The protein below binds the small molecule below.
Small molecule (SMILES): CC1CCN(C(=O)N[C@H](C)c2ccccc2)CC1

Sequence of chain 2.A:
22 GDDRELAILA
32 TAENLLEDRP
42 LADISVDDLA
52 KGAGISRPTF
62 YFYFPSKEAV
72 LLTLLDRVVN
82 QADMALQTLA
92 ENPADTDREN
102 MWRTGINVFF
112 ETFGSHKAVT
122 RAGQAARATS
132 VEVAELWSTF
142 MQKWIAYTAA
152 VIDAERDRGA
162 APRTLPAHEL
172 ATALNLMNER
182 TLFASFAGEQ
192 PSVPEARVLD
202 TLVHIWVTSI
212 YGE

Binding-site contacts:
Ligand atom C7 contacts residue MET142 of chain 2.A at 3.2 Å (hydrophobic).
Ligand atom N1 contacts residue ASN176 of chain 2.A at 3.6 Å (h-bond).
Ligand atom C9 contacts residue LEU183 of chain 2.A at 3.7 Å (hydrophobic).
Ligand atom C15 contacts residue PHE110 of chain 2.A at 3.8 Å (hydrophobic).
Ligand atom C5 contacts residue ASN176 of chain 2.A at 3.6 Å.
Ligand atom C12 contacts residue TRP138 of chain 2.A at 3.5 Å (hydrophobic).
Ligand atom C14 contacts residue ASN176 of chain 2.A at 3.1 Å.
Ligand atom C13 contacts residue TRP145 of chain 2.A at 3.6 Å (hydrophobic).
Ligand atom C4 contacts residue ILE107 of chain 2.A at 3.6 Å (hydrophobic).
Ligand atom C3 contacts residue GLY106 of chain 2.A at 3.7 Å.
Ligand atom O1 contacts residue PHE110 of chain 2.A at 4.0 Å.
Ligand atom C11 contacts residue TRP138 of chain 2.A at 3.9 Å (hydrophobic).
Ligand atom C8 contacts residue PHE110 of chain 2.A at 4.0 Å (hydrophobic).
Ligand atom C4 contacts residue ASN179 of chain 2.A at 3.7 Å.
Ligand atom C11 contacts residue PHE184 of chain 2.A at 3.5 Å (hydrophobic).
Ligand atom C15 contacts residue THR149 of chain 2.A at 3.8 Å.
Ligand atom C5 contacts residue ASN179 of chain 2.A at 3.6 Å.
Ligand atom C12 contacts residue TRP145 of chain 2.A at 3.9 Å (hydrophobic).
Ligand atom C7 contacts residue ASN176 of chain 2.A at 3.2 Å.
Ligand atom N1 contacts residue PHE110 of chain 2.A at 3.8 Å.
Ligand atom C6 contacts residue ASN179 of chain 2.A at 3.8 Å.
Ligand atom C6 contacts residue ASN176 of chain 2.A at 3.7 Å.
Ligand atom C3 contacts residue ILE107 of chain 2.A at 3.7 Å (hydrophobic).
Ligand atom C4 contacts residue TRP207 of chain 2.A at 3.5 Å (hydrophobic).
Ligand atom C15 contacts residue LEU87 of chain 2.A at 3.9 Å (hydrophobic).
Ligand atom C14 contacts residue TRP145 of chain 2.A at 3.9 Å (hydrophobic).
Ligand atom C10 contacts residue LEU183 of chain 2.A at 3.5 Å (hydrophobic).
Ligand atom C13 contacts residue PHE110 of chain 2.A at 3.2 Å (hydrophobic).
Ligand atom C9 contacts residue ASN179 of chain 2.A at 3.8 Å.
Ligand atom C5 contacts residue PHE110 of chain 2.A at 3.9 Å (hydrophobic).
Ligand atom C9 contacts residue GLU180 of chain 2.A at 3.7 Å.
Ligand atom O1 contacts residue ASN179 of chain 2.A at 2.7 Å (h-bond).
Ligand atom N2 contacts residue ASN176 of chain 2.A at 3.1 Å (h-bond).
Ligand atom C12 contacts residue PHE110 of chain 2.A at 3.2 Å (hydrophobic).
Ligand atom C14 contacts residue PHE110 of chain 2.A at 3.8 Å (hydrophobic).
Ligand atom C2 contacts residue THR149 of chain 2.A at 3.7 Å.
Ligand atom C10 contacts residue PHE184 of chain 2.A at 3.6 Å (hydrophobic).
Ligand atom C11 contacts residue PHE114 of chain 2.A at 3.5 Å (hydrophobic).
Ligand atom C12 contacts residue PHE114 of chain 2.A at 3.3 Å (hydrophobic).
Ligand atom C2 contacts residue TRP207 of chain 2.A at 4.0 Å (hydrophobic).